Sequence of chain 1.D:
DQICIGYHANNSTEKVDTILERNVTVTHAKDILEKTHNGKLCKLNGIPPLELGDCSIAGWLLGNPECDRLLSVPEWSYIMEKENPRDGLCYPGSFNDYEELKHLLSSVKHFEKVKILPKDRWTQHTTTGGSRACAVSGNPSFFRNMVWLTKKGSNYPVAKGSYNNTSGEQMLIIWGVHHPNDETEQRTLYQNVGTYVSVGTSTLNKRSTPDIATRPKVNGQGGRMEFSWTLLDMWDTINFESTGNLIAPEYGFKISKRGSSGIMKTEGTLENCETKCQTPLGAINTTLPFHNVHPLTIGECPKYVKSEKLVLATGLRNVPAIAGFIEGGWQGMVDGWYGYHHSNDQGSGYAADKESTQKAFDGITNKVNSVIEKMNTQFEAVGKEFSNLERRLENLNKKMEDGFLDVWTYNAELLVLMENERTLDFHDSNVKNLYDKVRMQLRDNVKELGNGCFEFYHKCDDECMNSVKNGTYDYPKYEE

A protein and the small-molecule ligand that binds it are described below.
Small molecule (SMILES): CC(=O)N[C@H]1[C@H](O[C@H]2[C@H](O)[C@@H](NC(C)=O)CO[C@@H]2CO[C@@H]2O[C@@H](C)[C@@H](O)[C@@H](O)[C@@H]2O)O[C@H](CO)[C@@H](O[C@@H]2O[C@H](CO)[C@@H](O)[C@H](O)[C@@H]2O)[C@@H]1O

Binding-site contacts:
Ligand atom C1 contacts residue ASN179 of chain 1.D at 1.5 Å.
Ligand atom C6 contacts residue THR181 of chain 1.D at 3.9 Å.
Ligand atom C5 contacts residue TRP250 of chain 1.D at 4.4 Å (hydrophobic).
Ligand atom C5 contacts residue THR181 of chain 1.D at 4.3 Å.
Ligand atom C8 contacts residue THR252 of chain 1.D at 3.6 Å.
Ligand atom O5 contacts residue TRP250 of chain 1.D at 4.0 Å.
Ligand atom N2 contacts residue ASN179 of chain 1.D at 2.8 Å (h-bond).
Ligand atom C3 contacts residue ASN179 of chain 1.D at 3.9 Å.
Ligand atom C7 contacts residue THR252 of chain 1.D at 4.3 Å.
Ligand atom O5 contacts residue ASN179 of chain 1.D at 2.4 Å (h-bond).
Ligand atom O7 contacts residue ASN179 of chain 1.D at 4.0 Å.
Ligand atom O5 contacts residue THR181 of chain 1.D at 3.8 Å.
Ligand atom O7 contacts residue TRP250 of chain 1.D at 4.4 Å.
Ligand atom N2 contacts residue TRP250 of chain 1.D at 4.4 Å.
Ligand atom C8 contacts residue ASN179 of chain 1.D at 3.9 Å.
Ligand atom C5 contacts residue ASN179 of chain 1.D at 3.8 Å.
Ligand atom C1 contacts residue THR181 of chain 1.D at 4.3 Å.
Ligand atom C7 contacts residue ASN179 of chain 1.D at 3.5 Å.
Ligand atom O5 contacts residue TRP250 of chain 1.D at 4.3 Å.
Ligand atom C5 contacts residue TRP250 of chain 1.D at 3.8 Å (hydrophobic).
Ligand atom C4 contacts residue ASN179 of chain 1.D at 4.3 Å.
Ligand atom C8 contacts residue TRP250 of chain 1.D at 3.5 Å (hydrophobic).
Ligand atom C6 contacts residue TRP250 of chain 1.D at 4.1 Å (hydrophobic).
Ligand atom N2 contacts residue THR252 of chain 1.D at 4.4 Å.
Ligand atom C6 contacts residue TRP250 of chain 1.D at 3.7 Å (hydrophobic).
Ligand atom C2 contacts residue ASN179 of chain 1.D at 2.6 Å.
Ligand atom C1 contacts residue TRP250 of chain 1.D at 4.2 Å (hydrophobic).